Binding-site contacts:
Ligand atom C1 contacts residue THR240 of chain 1.A at 4.1 Å.
Ligand atom C1 contacts residue ASN238 of chain 1.A at 1.5 Å.
Ligand atom O7 contacts residue ASN238 of chain 1.A at 3.2 Å (h-bond).
Ligand atom C4 contacts residue ASN238 of chain 1.A at 4.3 Å.
Ligand atom C2 contacts residue ASN238 of chain 1.A at 2.5 Å.
Ligand atom O5 contacts residue ASN241 of chain 1.A at 3.8 Å.
Ligand atom N2 contacts residue ASN238 of chain 1.A at 2.9 Å (h-bond).
Ligand atom C8 contacts residue ASN238 of chain 1.A at 4.4 Å.
Ligand atom O5 contacts residue ASN238 of chain 1.A at 2.5 Å (h-bond).
Ligand atom C5 contacts residue ASN238 of chain 1.A at 3.8 Å.
Ligand atom C5 contacts residue THR240 of chain 1.A at 4.5 Å.
Ligand atom C3 contacts residue ASN238 of chain 1.A at 3.9 Å.
Ligand atom O5 contacts residue THR240 of chain 1.A at 4.2 Å.
Ligand atom C7 contacts residue ASN238 of chain 1.A at 3.2 Å.
Ligand atom C1 contacts residue ASN241 of chain 1.A at 4.3 Å.

Sequence of chain 1.A:
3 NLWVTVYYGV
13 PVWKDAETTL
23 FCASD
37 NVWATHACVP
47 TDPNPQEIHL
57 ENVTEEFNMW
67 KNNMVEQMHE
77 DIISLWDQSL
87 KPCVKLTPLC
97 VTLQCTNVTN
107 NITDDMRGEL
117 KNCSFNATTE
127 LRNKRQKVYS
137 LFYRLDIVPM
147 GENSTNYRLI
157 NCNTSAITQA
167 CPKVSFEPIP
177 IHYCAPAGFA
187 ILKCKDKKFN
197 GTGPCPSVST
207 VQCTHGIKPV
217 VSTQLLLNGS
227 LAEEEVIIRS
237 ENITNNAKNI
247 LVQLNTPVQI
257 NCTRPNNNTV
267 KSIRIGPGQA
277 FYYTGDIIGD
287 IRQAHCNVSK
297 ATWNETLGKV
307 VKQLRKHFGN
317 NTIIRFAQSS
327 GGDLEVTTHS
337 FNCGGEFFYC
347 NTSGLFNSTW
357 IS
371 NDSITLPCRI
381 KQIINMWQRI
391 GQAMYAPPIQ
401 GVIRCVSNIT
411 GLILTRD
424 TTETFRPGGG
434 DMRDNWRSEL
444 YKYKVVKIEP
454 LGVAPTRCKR

A small-molecule ligand and the protein it binds are described below.
Small molecule (SMILES): CC(=O)N[C@@H]1[C@@H](O)[C@H](O)[C@@H](CO)O[C@H]1O